Sequence of chain 1.C:
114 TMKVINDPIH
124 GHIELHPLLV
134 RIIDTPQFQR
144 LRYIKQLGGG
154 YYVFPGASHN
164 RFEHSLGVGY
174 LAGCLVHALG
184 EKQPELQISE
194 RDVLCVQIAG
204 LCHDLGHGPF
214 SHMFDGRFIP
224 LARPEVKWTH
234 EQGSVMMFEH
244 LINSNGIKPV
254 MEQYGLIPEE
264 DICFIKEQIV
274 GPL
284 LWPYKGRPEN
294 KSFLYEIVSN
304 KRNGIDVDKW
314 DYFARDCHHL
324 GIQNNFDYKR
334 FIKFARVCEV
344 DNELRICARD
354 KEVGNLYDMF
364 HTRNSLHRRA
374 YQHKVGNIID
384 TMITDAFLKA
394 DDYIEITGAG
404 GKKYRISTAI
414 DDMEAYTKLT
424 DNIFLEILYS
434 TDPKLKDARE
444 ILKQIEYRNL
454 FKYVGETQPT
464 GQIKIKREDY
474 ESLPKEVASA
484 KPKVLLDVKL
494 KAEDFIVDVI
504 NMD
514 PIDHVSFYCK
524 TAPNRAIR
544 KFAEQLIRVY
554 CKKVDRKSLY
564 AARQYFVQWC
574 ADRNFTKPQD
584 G

Binding-site contacts:
Ligand atom N9 contacts residue TYR155 of chain 1.B at 3.8 Å.
Ligand atom O3' contacts residue VAL117 of chain 1.C at 3.1 Å (h-bond).
Ligand atom C8 contacts residue ILE118 of chain 1.C at 3.3 Å (hydrophobic).
Ligand atom C2 contacts residue ARG451 of chain 1.B at 3.6 Å.
Ligand atom OP1 contacts residue ARG451 of chain 1.B at 3.7 Å.
Ligand atom C6 contacts residue LYS116 of chain 1.C at 3.6 Å.
Ligand atom OP2 contacts residue VAL378 of chain 1.B at 3.4 Å.
Ligand atom C3' contacts residue VAL117 of chain 1.C at 3.8 Å (hydrophobic).
Ligand atom N1 contacts residue ASP137 of chain 1.C at 3.0 Å (salt-bridge).
Ligand atom C8 contacts residue VAL156 of chain 1.B at 3.1 Å (hydrophobic).
Ligand atom C5' contacts residue VAL378 of chain 1.B at 3.7 Å (hydrophobic).
Ligand atom C6 contacts residue ASP137 of chain 1.C at 3.7 Å.
Ligand atom C1' contacts residue LYS116 of chain 1.C at 3.3 Å.
Ligand atom C5 contacts residue ARG451 of chain 1.B at 3.6 Å.
Ligand atom N2 contacts residue ARG451 of chain 1.B at 3.5 Å.
Ligand atom O6 contacts residue ASP137 of chain 1.C at 3.5 Å (salt-bridge).
Ligand atom O3' contacts residue LYS116 of chain 1.C at 3.7 Å.
Ligand atom O6 contacts residue GLN142 of chain 1.C at 3.1 Å (h-bond).
Ligand atom N9 contacts residue VAL156 of chain 1.B at 3.6 Å (h-bond).
Ligand atom N1 contacts residue LYS116 of chain 1.C at 3.7 Å.
Ligand atom O4' contacts residue VAL156 of chain 1.B at 3.8 Å.
Ligand atom N2 contacts residue ASP137 of chain 1.C at 3.3 Å (salt-bridge).
Ligand atom C1' contacts residue ILE118 of chain 1.C at 3.6 Å (hydrophobic).
Ligand atom O6 contacts residue ARG145 of chain 1.C at 3.7 Å.
Ligand atom O4' contacts residue LYS116 of chain 1.C at 3.4 Å (salt-bridge).
Ligand atom N9 contacts residue ILE118 of chain 1.C at 3.4 Å.
Ligand atom OP1 contacts residue LYS116 of chain 1.C at 3.2 Å.
Ligand atom C7 contacts residue THR114 of chain 1.C at 3.8 Å.
Ligand atom OP2 contacts residue LEU453 of chain 1.B at 3.4 Å.
Ligand atom P contacts residue ARG451 of chain 1.B at 3.0 Å.
Ligand atom N7 contacts residue ARG145 of chain 1.C at 3.6 Å (salt-bridge).
Ligand atom OP2 contacts residue ARG451 of chain 1.B at 3.2 Å (salt-bridge).
Ligand atom O6 contacts residue ILE136 of chain 1.C at 3.6 Å.
Ligand atom N1 contacts residue ARG451 of chain 1.B at 3.4 Å (salt-bridge).
Ligand atom C8 contacts residue TYR155 of chain 1.B at 3.4 Å (hydrophobic).
Ligand atom OP1 contacts residue ARG451 of chain 1.B at 2.8 Å (salt-bridge).
Ligand atom C2' contacts residue ILE118 of chain 1.C at 3.6 Å (hydrophobic).
Ligand atom O5' contacts residue ARG451 of chain 1.B at 3.7 Å.
Ligand atom C1' contacts residue VAL156 of chain 1.B at 3.3 Å (hydrophobic).
Ligand atom N7 contacts residue TYR155 of chain 1.B at 3.5 Å (h-bond).

Sequence of chain 1.B:
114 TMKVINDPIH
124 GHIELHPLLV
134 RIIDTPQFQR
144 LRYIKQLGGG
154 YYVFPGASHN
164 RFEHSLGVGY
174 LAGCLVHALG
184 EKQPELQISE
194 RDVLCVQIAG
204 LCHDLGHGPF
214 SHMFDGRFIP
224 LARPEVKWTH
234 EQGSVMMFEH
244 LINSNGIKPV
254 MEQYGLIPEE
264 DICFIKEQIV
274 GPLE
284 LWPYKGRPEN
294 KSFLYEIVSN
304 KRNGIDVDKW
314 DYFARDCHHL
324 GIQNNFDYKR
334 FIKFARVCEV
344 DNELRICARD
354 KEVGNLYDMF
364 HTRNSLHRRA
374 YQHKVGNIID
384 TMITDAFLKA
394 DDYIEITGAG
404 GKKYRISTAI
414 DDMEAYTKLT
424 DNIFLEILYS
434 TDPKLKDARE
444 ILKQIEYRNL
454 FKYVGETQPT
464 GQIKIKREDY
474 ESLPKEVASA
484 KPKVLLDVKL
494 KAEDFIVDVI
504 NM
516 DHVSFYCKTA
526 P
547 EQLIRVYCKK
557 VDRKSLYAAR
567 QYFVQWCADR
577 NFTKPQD

The small molecule below binds the protein below.
Small molecule (SMILES): Cc1cn([C@H]2C[C@H](O[P](=O)(O)OC[C@H]3O[C@@H](n4cnc5c(=O)nc(N)[nH]c54)C[C@@H]3O)[C@@H](COP(=O)=O)O2)c(=O)[nH]c1=O